Sequence of chain 1.A:
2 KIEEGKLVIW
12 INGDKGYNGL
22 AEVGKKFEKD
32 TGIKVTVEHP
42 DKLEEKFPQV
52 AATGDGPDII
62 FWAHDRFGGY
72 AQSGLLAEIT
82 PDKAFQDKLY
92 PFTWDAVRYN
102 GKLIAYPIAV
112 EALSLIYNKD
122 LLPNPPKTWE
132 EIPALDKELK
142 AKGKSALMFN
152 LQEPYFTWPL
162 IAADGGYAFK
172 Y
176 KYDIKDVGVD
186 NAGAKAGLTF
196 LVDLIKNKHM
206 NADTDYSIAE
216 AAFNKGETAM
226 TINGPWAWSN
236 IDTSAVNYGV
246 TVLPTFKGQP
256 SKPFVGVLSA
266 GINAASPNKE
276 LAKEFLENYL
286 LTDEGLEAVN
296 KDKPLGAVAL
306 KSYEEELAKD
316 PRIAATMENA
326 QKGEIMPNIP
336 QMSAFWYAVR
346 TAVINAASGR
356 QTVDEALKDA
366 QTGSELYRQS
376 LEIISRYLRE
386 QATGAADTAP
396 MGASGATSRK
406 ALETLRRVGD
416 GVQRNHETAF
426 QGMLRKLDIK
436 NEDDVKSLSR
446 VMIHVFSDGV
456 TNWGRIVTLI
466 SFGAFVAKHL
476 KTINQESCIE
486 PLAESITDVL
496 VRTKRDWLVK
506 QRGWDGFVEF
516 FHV

Binding-site contacts:
Ligand atom N3 contacts residue ARG460 of chain 1.A at 3.7 Å.
Ligand atom O6 contacts residue ARG460 of chain 1.A at 2.8 Å (salt-bridge).
Ligand atom C14 contacts residue VAL450 of chain 1.A at 3.6 Å (hydrophobic).
Ligand atom CL1 contacts residue ALA424 of chain 1.A at 3.2 Å.
Ligand atom C6 contacts residue THR463 of chain 1.A at 3.7 Å.
Ligand atom C33 contacts residue VAL450 of chain 1.A at 3.8 Å (hydrophobic).
Ligand atom N4 contacts residue PHE451 of chain 1.A at 3.8 Å.
Ligand atom O4 contacts residue MET428 of chain 1.A at 3.7 Å.
Ligand atom C5 contacts residue THR463 of chain 1.A at 3.2 Å.
Ligand atom C11 contacts residue ARG460 of chain 1.A at 3.2 Å.
Ligand atom C18 contacts residue MET428 of chain 1.A at 3.5 Å (hydrophobic).
Ligand atom N4 contacts residue LEU464 of chain 1.A at 3.6 Å.
Ligand atom F1 contacts residue LEU443 of chain 1.A at 3.0 Å.
Ligand atom C15 contacts residue VAL450 of chain 1.A at 3.6 Å (hydrophobic).
Ligand atom N1 contacts residue THR463 of chain 1.A at 3.8 Å.
Ligand atom C11 contacts residue LEU464 of chain 1.A at 3.8 Å (hydrophobic).
Ligand atom C31 contacts residue MET428 of chain 1.A at 3.5 Å (hydrophobic).
Ligand atom CL1 contacts residue MET428 of chain 1.A at 3.8 Å.
Ligand atom C3 contacts residue THR463 of chain 1.A at 3.1 Å.
Ligand atom F1 contacts residue PHE467 of chain 1.A at 3.8 Å.
Ligand atom C10 contacts residue THR463 of chain 1.A at 3.5 Å.
Ligand atom O3 contacts residue MET447 of chain 1.A at 3.6 Å.
Ligand atom C22 contacts residue PHE425 of chain 1.A at 3.7 Å (hydrophobic).
Ligand atom C22 contacts residue PHE467 of chain 1.A at 3.8 Å (hydrophobic).
Ligand atom C4 contacts residue THR463 of chain 1.A at 3.1 Å.
Ligand atom F1 contacts residue MET447 of chain 1.A at 3.3 Å.
Ligand atom F1 contacts residue VAL446 of chain 1.A at 3.8 Å.
Ligand atom N5 contacts residue MET428 of chain 1.A at 3.8 Å.
Ligand atom C37 contacts residue PHE425 of chain 1.A at 3.7 Å (hydrophobic).
Ligand atom C30 contacts residue MET428 of chain 1.A at 3.5 Å (hydrophobic).
Ligand atom C24 contacts residue MET428 of chain 1.A at 3.8 Å (hydrophobic).
Ligand atom O5 contacts residue ARG460 of chain 1.A at 3.2 Å (salt-bridge).
Ligand atom C34 contacts residue ARG460 of chain 1.A at 3.5 Å.
Ligand atom C38 contacts residue HIS421 of chain 1.A at 3.4 Å.
Ligand atom N3 contacts residue THR463 of chain 1.A at 3.5 Å.
Ligand atom O2 contacts residue THR463 of chain 1.A at 3.6 Å.
Ligand atom C1 contacts residue ARG460 of chain 1.A at 3.5 Å.
Ligand atom N2 contacts residue GLY459 of chain 1.A at 3.6 Å.
Ligand atom N1 contacts residue GLY459 of chain 1.A at 3.8 Å.
Ligand atom C29 contacts residue GLY427 of chain 1.A at 3.5 Å.

A small-molecule ligand and the protein it binds are described below.
Small molecule (SMILES): Cc1c(-c2c(-c3ccc(F)o3)sc3ncnc(O[C@H](Cc4ccccc4OCc4ccnn4C)C(=O)O)c23)ccc(OCCN2CCN(C)CC2)c1Cl